Binding-site contacts:
Ligand atom C24 contacts residue PHE162 of chain 1.A at 3.6 Å (hydrophobic).
Ligand atom C22 contacts residue ASP179 of chain 1.A at 3.4 Å.
Ligand atom C24 contacts residue TRP205 of chain 1.A at 3.4 Å (hydrophobic).
Ligand atom C27 contacts residue ARG132 of chain 1.A at 3.5 Å.
Ligand atom C20 contacts residue CYS209 of chain 1.A at 3.5 Å (hydrophobic).
Ligand atom S4 contacts residue VAL203 of chain 1.A at 3.4 Å.
Ligand atom N13 contacts residue CYS209 of chain 1.A at 3.6 Å (h-bond).
Ligand atom C9 contacts residue ALA180 of chain 1.A at 3.7 Å (hydrophobic).
Ligand atom CL3 contacts residue GLY216 of chain 1.A at 3.4 Å.
Ligand atom C19 contacts residue GLY206 of chain 1.A at 3.7 Å.
Ligand atom S4 contacts residue TRP205 of chain 1.A at 3.5 Å.
Ligand atom C37 contacts residue GLN182 of chain 1.A at 3.5 Å.
Ligand atom C11 contacts residue PHE162 of chain 1.A at 3.5 Å (hydrophobic).
Ligand atom C22 contacts residue ALA180 of chain 1.A at 3.4 Å (hydrophobic).
Ligand atom C14 contacts residue ALA180 of chain 1.A at 3.4 Å (hydrophobic).
Ligand atom F39 contacts residue PHE162 of chain 1.A at 3.7 Å.
Ligand atom CL3 contacts residue VAL203 of chain 1.A at 3.6 Å.
Ligand atom C11 contacts residue TRP205 of chain 1.A at 3.6 Å (hydrophobic).
Ligand atom N13 contacts residue GLY208 of chain 1.A at 3.1 Å (h-bond).
Ligand atom CL3 contacts residue TYR218 of chain 1.A at 3.6 Å.
Ligand atom O32 contacts residue GLN182 of chain 1.A at 3.4 Å.
Ligand atom C3 contacts residue GLY206 of chain 1.A at 3.5 Å.
Ligand atom C31 contacts residue TYR85 of chain 1.A at 3.5 Å (hydrophobic).
Ligand atom C35 contacts residue THR84 of chain 1.A at 3.2 Å.
Ligand atom C9 contacts residue TRP205 of chain 1.A at 3.6 Å (hydrophobic).
Ligand atom C28 contacts residue PHE162 of chain 1.A at 3.8 Å (hydrophobic).
Ligand atom C35 contacts residue TRP205 of chain 1.A at 3.7 Å (hydrophobic).
Ligand atom C14 contacts residue GLY208 of chain 1.A at 3.4 Å.
Ligand atom F39 contacts residue GLU207 of chain 1.A at 3.5 Å.
Ligand atom C28 contacts residue GLU83 of chain 1.A at 3.2 Å.
Ligand atom C35 contacts residue PHE162 of chain 1.A at 3.3 Å (hydrophobic).
Ligand atom C3 contacts residue TRP205 of chain 1.A at 3.7 Å (hydrophobic).
Ligand atom C36 contacts residue THR84 of chain 1.A at 3.0 Å.
Ligand atom C18 contacts residue GLY206 of chain 1.A at 3.6 Å.
Ligand atom N15 contacts residue GLY206 of chain 1.A at 3.0 Å (h-bond).
Ligand atom O29 contacts residue SER185 of chain 1.A at 3.7 Å.
Ligand atom C14 contacts residue GLY206 of chain 1.A at 3.6 Å.
Ligand atom CL3 contacts residue ILE217 of chain 1.A at 3.5 Å.
Ligand atom F39 contacts residue GLY206 of chain 1.A at 3.3 Å.
Ligand atom C20 contacts residue GLY208 of chain 1.A at 3.5 Å.

A small-molecule ligand and the protein it binds are described below.
Small molecule (SMILES): O=C(CN1C[C@H](NC(=O)c2ccc(Cl)s2)C[C@H]1C(=O)NCC1CC1)Nc1ccc(-n2ccccc2=O)cc1F

Sequence of chain 1.A:
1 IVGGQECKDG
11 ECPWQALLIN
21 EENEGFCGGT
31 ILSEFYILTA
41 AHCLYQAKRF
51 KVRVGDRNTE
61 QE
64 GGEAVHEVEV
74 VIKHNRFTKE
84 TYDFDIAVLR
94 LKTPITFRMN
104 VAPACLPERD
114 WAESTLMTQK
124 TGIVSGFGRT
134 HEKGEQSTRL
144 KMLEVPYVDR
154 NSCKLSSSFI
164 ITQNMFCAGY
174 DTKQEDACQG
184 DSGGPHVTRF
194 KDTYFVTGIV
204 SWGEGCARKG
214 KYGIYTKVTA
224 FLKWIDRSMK